Binding-site contacts:
Ligand atom C20 contacts residue THR26 of chain 2.A at 3.4 Å.
Ligand atom F3 contacts residue MET165 of chain 2.A at 3.1 Å.
Ligand atom O5 contacts residue GLY143 of chain 2.A at 2.7 Å (h-bond).
Ligand atom N3 contacts residue HIS164 of chain 2.A at 3.0 Å (h-bond).
Ligand atom N5 contacts residue PHE140 of chain 2.A at 3.3 Å (h-bond).
Ligand atom F3 contacts residue LEU167 of chain 2.A at 3.3 Å.
Ligand atom O6 contacts residue HIS163 of chain 2.A at 2.7 Å (h-bond).
Ligand atom F2 contacts residue GLN192 of chain 2.A at 3.2 Å.
Ligand atom O5 contacts residue SER144 of chain 2.A at 3.0 Å (h-bond).
Ligand atom C16 contacts residue GLU166 of chain 2.A at 3.5 Å.
Ligand atom F3 contacts residue GLU166 of chain 2.A at 2.7 Å.
Ligand atom C19 contacts residue ASN142 of chain 2.A at 3.5 Å.
Ligand atom O6 contacts residue PHE140 of chain 2.A at 3.5 Å.
Ligand atom O5 contacts residue CYS145 of chain 2.A at 3.0 Å (h-bond).
Ligand atom C20 contacts residue ASN142 of chain 2.A at 3.6 Å.
Ligand atom C21 contacts residue CYS145 of chain 2.A at 3.1 Å (hydrophobic).
Ligand atom O2 contacts residue THR190 of chain 2.A at 3.7 Å.
Ligand atom O3 contacts residue MET165 of chain 2.A at 3.3 Å.
Ligand atom C12 contacts residue GLU166 of chain 2.A at 3.4 Å.
Ligand atom C18 contacts residue CYS145 of chain 2.A at 1.8 Å (hydrophobic).
Ligand atom C6 contacts residue ARG188 of chain 2.A at 3.6 Å.
Ligand atom O5 contacts residue ASN142 of chain 2.A at 3.6 Å (h-bond).
Ligand atom C17 contacts residue CYS145 of chain 2.A at 2.7 Å (hydrophobic).
Ligand atom C19 contacts residue GLY143 of chain 2.A at 3.6 Å.
Ligand atom N2 contacts residue GLU166 of chain 2.A at 2.9 Å (salt-bridge).
Ligand atom C19 contacts residue CYS145 of chain 2.A at 2.8 Å (hydrophobic).
Ligand atom O3 contacts residue GLU166 of chain 2.A at 2.9 Å (salt-bridge).
Ligand atom N4 contacts residue ASN142 of chain 2.A at 3.5 Å (h-bond).
Ligand atom N5 contacts residue GLU166 of chain 2.A at 3.3 Å (salt-bridge).
Ligand atom C16 contacts residue MET165 of chain 2.A at 3.6 Å (hydrophobic).
Ligand atom O4 contacts residue CYS145 of chain 2.A at 2.6 Å (h-bond).
Ligand atom O4 contacts residue HIS41 of chain 2.A at 2.6 Å (h-bond).
Ligand atom C18 contacts residue HIS41 of chain 2.A at 3.6 Å.
Ligand atom C2 contacts residue HIS164 of chain 2.A at 3.5 Å.
Ligand atom N3 contacts residue CYS145 of chain 2.A at 3.1 Å (h-bond).
Ligand atom F2 contacts residue THR190 of chain 2.A at 2.9 Å.
Ligand atom C20 contacts residue GLY143 of chain 2.A at 3.4 Å.
Ligand atom F2 contacts residue MET165 of chain 2.A at 3.2 Å.
Ligand atom O2 contacts residue GLN189 of chain 2.A at 3.5 Å.
Ligand atom F1 contacts residue THR190 of chain 2.A at 3.7 Å.

Sequence of chain 2.A:
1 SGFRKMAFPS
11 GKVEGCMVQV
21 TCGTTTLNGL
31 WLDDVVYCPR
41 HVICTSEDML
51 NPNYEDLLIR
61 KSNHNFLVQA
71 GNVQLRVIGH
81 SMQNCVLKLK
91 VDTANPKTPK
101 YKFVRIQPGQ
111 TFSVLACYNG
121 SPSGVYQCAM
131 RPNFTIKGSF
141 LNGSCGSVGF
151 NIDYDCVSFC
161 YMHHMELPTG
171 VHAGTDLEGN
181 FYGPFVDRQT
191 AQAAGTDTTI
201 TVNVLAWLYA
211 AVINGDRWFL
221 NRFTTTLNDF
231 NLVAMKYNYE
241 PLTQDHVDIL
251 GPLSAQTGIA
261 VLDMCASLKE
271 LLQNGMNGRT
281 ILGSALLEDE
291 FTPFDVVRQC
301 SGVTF

A small-molecule ligand and the protein it binds are described below.
Small molecule (SMILES): CNC(=O)[C@H](O)[C@H](C[C@@H]1CCNC1=O)NC(=O)[C@@H]1[C@@H]2[C@H](CN1C(=O)[C@@H](NC(=O)C(F)(F)F)C(C)(C)C)C2(C)C